Sequence of chain 1.A:
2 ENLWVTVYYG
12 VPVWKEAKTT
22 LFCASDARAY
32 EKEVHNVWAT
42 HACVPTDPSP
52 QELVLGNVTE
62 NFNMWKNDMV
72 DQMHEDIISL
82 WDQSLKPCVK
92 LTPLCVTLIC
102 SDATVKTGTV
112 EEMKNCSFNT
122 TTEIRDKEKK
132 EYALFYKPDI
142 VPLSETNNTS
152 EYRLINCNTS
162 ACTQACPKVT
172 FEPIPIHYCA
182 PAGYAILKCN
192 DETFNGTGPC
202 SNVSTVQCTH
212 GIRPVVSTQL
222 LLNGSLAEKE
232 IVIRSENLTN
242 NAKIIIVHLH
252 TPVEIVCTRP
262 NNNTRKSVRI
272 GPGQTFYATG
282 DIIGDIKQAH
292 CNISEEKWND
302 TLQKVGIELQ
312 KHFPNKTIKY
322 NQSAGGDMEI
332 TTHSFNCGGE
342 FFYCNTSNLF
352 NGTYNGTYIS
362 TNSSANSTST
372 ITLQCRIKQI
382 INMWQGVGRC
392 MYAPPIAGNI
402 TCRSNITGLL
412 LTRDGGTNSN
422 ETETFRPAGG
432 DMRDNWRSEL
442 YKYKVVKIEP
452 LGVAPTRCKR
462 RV

Binding-site contacts:
Ligand atom C2 contacts residue ASN322 of chain 1.A at 2.5 Å.
Ligand atom C4 contacts residue ASN322 of chain 1.A at 4.2 Å.
Ligand atom O5 contacts residue ARG427 of chain 1.A at 3.0 Å (salt-bridge).
Ligand atom C1 contacts residue ASN322 of chain 1.A at 1.4 Å.
Ligand atom C7 contacts residue ASN322 of chain 1.A at 4.0 Å.
Ligand atom O7 contacts residue LYS320 of chain 1.A at 2.9 Å (salt-bridge).
Ligand atom C5 contacts residue ARG427 of chain 1.A at 4.0 Å.
Ligand atom O7 contacts residue ASN322 of chain 1.A at 4.4 Å.
Ligand atom O5 contacts residue ASN322 of chain 1.A at 2.3 Å (h-bond).
Ligand atom C6 contacts residue ARG427 of chain 1.A at 3.8 Å.
Ligand atom C5 contacts residue ASN322 of chain 1.A at 3.6 Å.
Ligand atom O6 contacts residue ARG427 of chain 1.A at 2.9 Å (salt-bridge).
Ligand atom C1 contacts residue ARG427 of chain 1.A at 3.7 Å.
Ligand atom N2 contacts residue ASN322 of chain 1.A at 3.0 Å (h-bond).
Ligand atom C7 contacts residue LYS320 of chain 1.A at 4.1 Å.
Ligand atom C3 contacts residue ASN322 of chain 1.A at 3.8 Å.

This small molecule binds to this protein.
Small molecule (SMILES): CC(=O)N[C@H]1[C@H](O[C@H]2[C@H](O)[C@@H](NC(C)=O)CO[C@@H]2CO)O[C@H](CO)[C@@H](O)[C@@H]1O